The small molecule below binds the protein below.
Small molecule (SMILES): CC(=O)N[C@H]1[C@H](O[C@H]2[C@H](O)[C@@H](NC(C)=O)CO[C@@H]2CO)O[C@H](CO)[C@@H](O[C@@H]2O[C@H](CO[C@H]3O[C@H](CO[C@H]4O[C@H](CO)[C@@H](O)[C@H](O)[C@@H]4O)[C@@H](O)[C@H](O[C@H]4O[C@H](CO)[C@@H](O)[C@H](O)[C@@H]4O)[C@@H]3O)[C@@H](O)[C@H](O[C@H]3O[C@H](CO)[C@@H](O)[C@H](O)[C@@H]3O)[C@@H]2O)[C@@H]1O

Sequence of chain 2.B:
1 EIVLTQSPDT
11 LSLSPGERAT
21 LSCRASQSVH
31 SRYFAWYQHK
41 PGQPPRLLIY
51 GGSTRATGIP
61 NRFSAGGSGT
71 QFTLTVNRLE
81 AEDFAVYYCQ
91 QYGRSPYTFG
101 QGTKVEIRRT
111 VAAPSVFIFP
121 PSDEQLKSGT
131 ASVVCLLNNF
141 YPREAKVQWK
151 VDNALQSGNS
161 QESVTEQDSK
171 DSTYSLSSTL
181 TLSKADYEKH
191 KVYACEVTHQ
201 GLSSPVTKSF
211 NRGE

Sequence of chain 2.A:
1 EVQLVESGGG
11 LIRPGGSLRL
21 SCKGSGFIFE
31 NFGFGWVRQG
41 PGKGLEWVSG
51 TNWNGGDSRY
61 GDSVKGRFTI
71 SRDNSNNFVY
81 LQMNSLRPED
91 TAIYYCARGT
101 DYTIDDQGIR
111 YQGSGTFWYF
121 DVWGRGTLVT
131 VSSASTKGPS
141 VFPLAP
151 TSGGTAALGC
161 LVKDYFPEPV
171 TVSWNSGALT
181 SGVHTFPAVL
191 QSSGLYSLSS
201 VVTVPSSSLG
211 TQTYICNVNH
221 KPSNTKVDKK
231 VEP

Sequence of chain 2.D:
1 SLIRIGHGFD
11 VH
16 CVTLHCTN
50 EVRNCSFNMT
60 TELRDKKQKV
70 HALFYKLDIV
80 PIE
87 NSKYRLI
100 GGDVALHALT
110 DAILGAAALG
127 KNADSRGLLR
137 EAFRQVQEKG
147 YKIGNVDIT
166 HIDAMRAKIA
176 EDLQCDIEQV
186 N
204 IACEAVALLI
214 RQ

Binding-site contacts:
Ligand atom O5 contacts residue ASN57 of chain 2.D at 2.4 Å (h-bond).
Ligand atom O3 contacts residue ASP57 of chain 2.A at 2.9 Å (salt-bridge).
Ligand atom C6 contacts residue ARG59 of chain 2.A at 3.2 Å.
Ligand atom C8 contacts residue PHE56 of chain 2.D at 3.8 Å (hydrophobic).
Ligand atom C6 contacts residue ASP57 of chain 2.A at 3.4 Å.
Ligand atom C7 contacts residue TRP53 of chain 2.A at 4.1 Å (hydrophobic).
Ligand atom O5 contacts residue ASP57 of chain 2.A at 3.6 Å.
Ligand atom C1 contacts residue TYR111 of chain 2.A at 3.5 Å (hydrophobic).
Ligand atom C1 contacts residue SER114 of chain 2.A at 3.9 Å.
Ligand atom C8 contacts residue SER55 of chain 2.D at 4.2 Å.
Ligand atom C8 contacts residue ASN57 of chain 2.D at 4.1 Å.
Ligand atom O6 contacts residue ASP106 of chain 2.A at 2.3 Å (salt-bridge).
Ligand atom C1 contacts residue ASP57 of chain 2.A at 4.1 Å.
Ligand atom C6 contacts residue TYR111 of chain 2.A at 4.1 Å (hydrophobic).
Ligand atom O7 contacts residue ASN57 of chain 2.D at 3.0 Å (h-bond).
Ligand atom O5 contacts residue ARG59 of chain 2.A at 3.5 Å.
Ligand atom C5 contacts residue ASP57 of chain 2.A at 3.6 Å.
Ligand atom C5 contacts residue TYR111 of chain 2.A at 4.0 Å (hydrophobic).
Ligand atom O6 contacts residue ARG59 of chain 2.A at 4.0 Å.
Ligand atom C8 contacts residue THR103 of chain 2.A at 2.8 Å.
Ligand atom C5 contacts residue ASP106 of chain 2.A at 4.2 Å.
Ligand atom C3 contacts residue ASN57 of chain 2.D at 3.8 Å.
Ligand atom C8 contacts residue TRP53 of chain 2.A at 3.8 Å (hydrophobic).
Ligand atom O7 contacts residue SER114 of chain 2.A at 2.2 Å (h-bond).
Ligand atom C1 contacts residue ARG59 of chain 2.A at 3.7 Å.
Ligand atom C2 contacts residue ASN57 of chain 2.D at 2.6 Å.
Ligand atom C6 contacts residue ASP106 of chain 2.A at 3.5 Å.
Ligand atom O7 contacts residue ASP57 of chain 2.A at 3.3 Å (salt-bridge).
Ligand atom N2 contacts residue HIS20 of chain 2.D at 3.7 Å.
Ligand atom O5 contacts residue TYR111 of chain 2.A at 3.1 Å.
Ligand atom C1 contacts residue ASN57 of chain 2.D at 1.5 Å.
Ligand atom O4 contacts residue ASP106 of chain 2.A at 3.4 Å (salt-bridge).
Ligand atom C7 contacts residue ASN57 of chain 2.D at 3.2 Å.
Ligand atom C5 contacts residue ASN57 of chain 2.D at 3.7 Å.
Ligand atom N2 contacts residue ASN57 of chain 2.D at 3.0 Å (h-bond).
Ligand atom O7 contacts residue TRP53 of chain 2.A at 3.8 Å.
Ligand atom O3 contacts residue HIS20 of chain 2.D at 3.0 Å (h-bond).
Ligand atom C7 contacts residue THR103 of chain 2.A at 4.1 Å.
Ligand atom C7 contacts residue SER114 of chain 2.A at 3.5 Å.
Ligand atom O3 contacts residue ASN87 of chain 2.D at 4.1 Å.